Sequence of chain 1.A:
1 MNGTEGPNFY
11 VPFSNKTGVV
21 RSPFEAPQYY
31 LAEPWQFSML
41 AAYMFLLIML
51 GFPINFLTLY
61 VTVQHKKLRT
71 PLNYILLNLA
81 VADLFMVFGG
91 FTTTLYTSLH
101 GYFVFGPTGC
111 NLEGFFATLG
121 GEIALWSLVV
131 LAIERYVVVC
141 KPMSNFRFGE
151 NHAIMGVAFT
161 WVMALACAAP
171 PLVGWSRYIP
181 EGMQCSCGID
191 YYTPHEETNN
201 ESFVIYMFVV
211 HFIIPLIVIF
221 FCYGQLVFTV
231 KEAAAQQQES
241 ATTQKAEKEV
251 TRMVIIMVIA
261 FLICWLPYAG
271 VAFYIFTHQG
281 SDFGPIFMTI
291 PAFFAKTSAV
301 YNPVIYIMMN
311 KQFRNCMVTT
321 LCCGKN

The small molecule below binds the protein below.
Small molecule (SMILES): CC(=O)N[C@H]1[C@H](O[C@H]2[C@H](O)[C@@H](NC(C)=O)CO[C@@H]2CO)O[C@H](CO)[C@@H](O[C@@H]2O[C@H](CO)[C@@H](O)[C@H](O[C@H]3O[C@H](CO)[C@@H](O)[C@H](O)[C@@H]3O)[C@@H]2O)[C@@H]1O

Binding-site contacts:
Ligand atom O7 contacts residue THR4 of chain 1.A at 4.3 Å.
Ligand atom C8 contacts residue SER22 of chain 1.A at 3.9 Å.
Ligand atom C7 contacts residue GLY18 of chain 1.A at 4.3 Å.
Ligand atom C7 contacts residue ASN15 of chain 1.A at 3.7 Å.
Ligand atom C2 contacts residue ASN15 of chain 1.A at 2.3 Å.
Ligand atom C8 contacts residue ARG21 of chain 1.A at 4.0 Å.
Ligand atom C8 contacts residue PHE9 of chain 1.A at 4.0 Å (hydrophobic).
Ligand atom C3 contacts residue ASN15 of chain 1.A at 3.6 Å.
Ligand atom O5 contacts residue GLY18 of chain 1.A at 3.4 Å.
Ligand atom N2 contacts residue ASN15 of chain 1.A at 2.8 Å (h-bond).
Ligand atom C7 contacts residue VAL20 of chain 1.A at 3.8 Å (hydrophobic).
Ligand atom C7 contacts residue ARG21 of chain 1.A at 4.0 Å.
Ligand atom C8 contacts residue GLY18 of chain 1.A at 4.0 Å.
Ligand atom C5 contacts residue GLY18 of chain 1.A at 3.3 Å.
Ligand atom C7 contacts residue THR4 of chain 1.A at 3.9 Å.
Ligand atom C8 contacts residue THR4 of chain 1.A at 3.8 Å.
Ligand atom O7 contacts residue GLY18 of chain 1.A at 4.4 Å.
Ligand atom C2 contacts residue VAL20 of chain 1.A at 3.6 Å (hydrophobic).
Ligand atom N2 contacts residue VAL20 of chain 1.A at 2.8 Å (h-bond).
Ligand atom O5 contacts residue ASN15 of chain 1.A at 2.2 Å (h-bond).
Ligand atom C4 contacts residue GLY18 of chain 1.A at 4.4 Å.
Ligand atom N2 contacts residue THR4 of chain 1.A at 4.4 Å.
Ligand atom C6 contacts residue GLY18 of chain 1.A at 4.0 Å.
Ligand atom C5 contacts residue ASN15 of chain 1.A at 3.5 Å.
Ligand atom C1 contacts residue ASN15 of chain 1.A at 1.3 Å.
Ligand atom C8 contacts residue VAL20 of chain 1.A at 3.8 Å (hydrophobic).
Ligand atom C4 contacts residue ASN15 of chain 1.A at 4.1 Å.
Ligand atom O7 contacts residue ASN15 of chain 1.A at 4.2 Å.
Ligand atom C1 contacts residue GLY18 of chain 1.A at 3.6 Å.
Ligand atom C3 contacts residue VAL20 of chain 1.A at 3.9 Å (hydrophobic).
Ligand atom O7 contacts residue ARG21 of chain 1.A at 3.2 Å (salt-bridge).
Ligand atom C1 contacts residue VAL20 of chain 1.A at 3.5 Å (hydrophobic).